Binding-site contacts:
Ligand atom O5 contacts residue PHE269 of chain 1.A at 2.7 Å.
Ligand atom C4 contacts residue MET283 of chain 1.A at 3.8 Å (hydrophobic).
Ligand atom C1 contacts residue FMN1 of chain 1.K at 2.8 Å.
Ligand atom O6 contacts residue SER266 of chain 1.A at 2.9 Å (h-bond).
Ligand atom C3 contacts residue FMN1 of chain 1.K at 3.8 Å.
Ligand atom O6 contacts residue VAL265 of chain 1.A at 4.4 Å.
Ligand atom C1 contacts residue ARG231 of chain 1.A at 4.3 Å.
Ligand atom O6 contacts residue ARG231 of chain 1.A at 3.3 Å (salt-bridge).
Ligand atom C4 contacts residue TRP302 of chain 1.A at 4.0 Å (hydrophobic).
Ligand atom O5 contacts residue HIS181 of chain 1.A at 3.6 Å.
Ligand atom O6 contacts residue HIS181 of chain 1.A at 4.4 Å.
Ligand atom C4 contacts residue SER266 of chain 1.A at 4.0 Å.
Ligand atom O5 contacts residue VAL267 of chain 1.A at 4.5 Å.
Ligand atom C4 contacts residue ALA301 of chain 1.A at 3.8 Å (hydrophobic).
Ligand atom C3 contacts residue ALA301 of chain 1.A at 4.2 Å (hydrophobic).
Ligand atom O5 contacts residue SER266 of chain 1.A at 3.4 Å (h-bond).
Ligand atom O6 contacts residue ALA301 of chain 1.A at 4.0 Å.
Ligand atom C3 contacts residue ARG231 of chain 1.A at 4.5 Å.
Ligand atom C2 contacts residue PHE269 of chain 1.A at 4.0 Å (hydrophobic).
Ligand atom C1 contacts residue SER266 of chain 1.A at 4.2 Å.
Ligand atom C1 contacts residue HIS181 of chain 1.A at 3.6 Å.
Ligand atom C2 contacts residue FMN1 of chain 1.K at 3.8 Å.
Ligand atom C3 contacts residue SER266 of chain 1.A at 3.3 Å.
Ligand atom C4 contacts residue PHE282 of chain 1.A at 4.2 Å (hydrophobic).
Ligand atom O6 contacts residue FMN1 of chain 1.K at 3.4 Å (h-bond).
Ligand atom C2 contacts residue HIS181 of chain 1.A at 3.7 Å.
Ligand atom C2 contacts residue SER266 of chain 1.A at 3.4 Å.

The protein below binds the small molecule below.
Small molecule (SMILES): C[C@@H](O)[C@@H](C)O

Sequence of chain 1.A:
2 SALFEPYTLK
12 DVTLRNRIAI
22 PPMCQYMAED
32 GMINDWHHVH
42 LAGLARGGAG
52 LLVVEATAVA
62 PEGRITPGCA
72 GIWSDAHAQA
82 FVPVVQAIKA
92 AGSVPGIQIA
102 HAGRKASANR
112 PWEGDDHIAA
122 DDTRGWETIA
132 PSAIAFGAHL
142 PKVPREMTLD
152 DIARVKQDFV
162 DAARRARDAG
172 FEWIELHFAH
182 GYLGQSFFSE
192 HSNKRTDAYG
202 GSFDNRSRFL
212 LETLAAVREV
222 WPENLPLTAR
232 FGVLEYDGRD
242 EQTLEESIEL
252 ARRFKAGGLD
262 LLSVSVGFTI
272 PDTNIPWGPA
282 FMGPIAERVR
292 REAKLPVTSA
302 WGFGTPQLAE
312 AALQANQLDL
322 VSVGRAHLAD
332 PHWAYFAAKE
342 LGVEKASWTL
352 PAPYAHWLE